A protein and the small-molecule ligand that binds it are described below.
Small molecule (SMILES): O=C(O)/C=C/c1c(F)c(F)c(F)c(F)c1F

Sequence of chain 1.A:
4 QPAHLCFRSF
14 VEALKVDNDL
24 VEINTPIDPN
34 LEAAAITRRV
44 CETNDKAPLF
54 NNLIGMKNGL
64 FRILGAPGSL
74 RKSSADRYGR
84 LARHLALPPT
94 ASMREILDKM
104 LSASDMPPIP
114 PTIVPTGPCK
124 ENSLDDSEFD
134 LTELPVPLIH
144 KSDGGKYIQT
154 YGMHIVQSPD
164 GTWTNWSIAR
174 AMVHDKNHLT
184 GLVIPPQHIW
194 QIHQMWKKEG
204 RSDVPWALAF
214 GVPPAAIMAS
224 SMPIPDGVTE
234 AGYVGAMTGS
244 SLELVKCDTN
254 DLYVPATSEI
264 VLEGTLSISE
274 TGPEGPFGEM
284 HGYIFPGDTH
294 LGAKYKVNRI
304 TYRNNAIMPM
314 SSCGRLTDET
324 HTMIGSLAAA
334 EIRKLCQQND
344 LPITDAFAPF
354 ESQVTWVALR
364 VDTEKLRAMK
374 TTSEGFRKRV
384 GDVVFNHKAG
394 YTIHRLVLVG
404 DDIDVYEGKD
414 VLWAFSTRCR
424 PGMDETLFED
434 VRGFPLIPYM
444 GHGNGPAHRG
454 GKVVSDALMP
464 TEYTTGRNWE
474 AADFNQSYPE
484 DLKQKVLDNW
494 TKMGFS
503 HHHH

Binding-site contacts:
Ligand atom CA contacts residue 4LU1 of chain 1.B at 3.1 Å.
Ligand atom OXT contacts residue MET283 of chain 1.A at 3.0 Å (h-bond).
Ligand atom O contacts residue 4LU1 of chain 1.B at 3.1 Å.
Ligand atom FD1 contacts residue ILE187 of chain 1.A at 3.5 Å.
Ligand atom CB contacts residue 4LU1 of chain 1.B at 3.2 Å.
Ligand atom FD2 contacts residue ILE327 of chain 1.A at 3.0 Å.
Ligand atom CG contacts residue FZZ1 of chain 1.C at 3.4 Å.
Ligand atom CA contacts residue LEU439 of chain 1.A at 3.2 Å (hydrophobic).
Ligand atom FD1 contacts residue 4LU1 of chain 1.B at 3.2 Å.
Ligand atom CA contacts residue FZZ1 of chain 1.C at 3.2 Å.
Ligand atom FD2 contacts residue MET283 of chain 1.A at 3.3 Å.
Ligand atom FE1 contacts residue FZZ1 of chain 1.C at 3.4 Å.
Ligand atom CE1 contacts residue FZZ1 of chain 1.C at 3.5 Å.
Ligand atom FE1 contacts residue TYR394 of chain 1.A at 3.1 Å.
Ligand atom CD1 contacts residue 4LU1 of chain 1.B at 3.1 Å.
Ligand atom FZ contacts residue THR395 of chain 1.A at 3.4 Å.
Ligand atom FE1 contacts residue ILE187 of chain 1.A at 3.4 Å.
Ligand atom FD1 contacts residue FZZ1 of chain 1.C at 3.3 Å.
Ligand atom FE1 contacts residue 4LU1 of chain 1.B at 3.2 Å.
Ligand atom FZ contacts residue GLN190 of chain 1.A at 2.9 Å.
Ligand atom FD2 contacts residue FZZ1 of chain 1.C at 3.5 Å.
Ligand atom FE1 contacts residue GLN190 of chain 1.A at 3.4 Å.
Ligand atom CB contacts residue FZZ1 of chain 1.C at 3.0 Å.
Ligand atom FZ contacts residue FZZ1 of chain 1.C at 3.4 Å.
Ligand atom CE1 contacts residue 4LU1 of chain 1.B at 3.2 Å.
Ligand atom C contacts residue FZZ1 of chain 1.C at 3.4 Å.
Ligand atom FE2 contacts residue ILE327 of chain 1.A at 3.4 Å.
Ligand atom OXT contacts residue GLU282 of chain 1.A at 3.2 Å.
Ligand atom FE2 contacts residue 4LU1 of chain 1.B at 3.4 Å.
Ligand atom FE2 contacts residue THR395 of chain 1.A at 3.1 Å.
Ligand atom CB contacts residue LEU439 of chain 1.A at 2.9 Å (hydrophobic).
Ligand atom CZ contacts residue GLN190 of chain 1.A at 3.3 Å.
Ligand atom CD1 contacts residue FZZ1 of chain 1.C at 3.4 Å.
Ligand atom C contacts residue 4LU1 of chain 1.B at 3.1 Å.
Ligand atom CD2 contacts residue FZZ1 of chain 1.C at 3.3 Å.
Ligand atom FZ contacts residue TYR394 of chain 1.A at 3.0 Å.
Ligand atom C contacts residue LEU439 of chain 1.A at 3.4 Å (hydrophobic).
Ligand atom O contacts residue ARG173 of chain 1.A at 3.0 Å (salt-bridge).
Ligand atom CD2 contacts residue 4LU1 of chain 1.B at 3.3 Å.
Ligand atom CG contacts residue 4LU1 of chain 1.B at 3.3 Å.